Sequence of chain 1.A:
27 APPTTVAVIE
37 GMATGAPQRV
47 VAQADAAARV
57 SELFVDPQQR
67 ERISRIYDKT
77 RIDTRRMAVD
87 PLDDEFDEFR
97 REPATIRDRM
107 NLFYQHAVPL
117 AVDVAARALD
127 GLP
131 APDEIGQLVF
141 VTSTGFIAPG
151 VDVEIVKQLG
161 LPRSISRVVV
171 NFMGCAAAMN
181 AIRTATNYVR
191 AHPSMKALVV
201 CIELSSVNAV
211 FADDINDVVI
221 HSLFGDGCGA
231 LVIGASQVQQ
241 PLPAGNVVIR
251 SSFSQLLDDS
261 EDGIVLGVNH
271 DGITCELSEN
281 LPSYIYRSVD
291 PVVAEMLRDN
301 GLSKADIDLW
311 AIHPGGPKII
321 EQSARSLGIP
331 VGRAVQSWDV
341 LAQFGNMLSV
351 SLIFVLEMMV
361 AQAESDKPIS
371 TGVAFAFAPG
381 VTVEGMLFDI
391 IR

The protein below binds the small molecule below.
Small molecule (SMILES): CCCCCCCC(=O)O

Binding-site contacts:
Ligand atom C4 contacts residue HIS221 of chain 1.A at 4.4 Å.
Ligand atom C5 contacts residue SER205 of chain 1.A at 3.6 Å.
Ligand atom C5 contacts residue ASN208 of chain 1.A at 4.0 Å.
Ligand atom C7 contacts residue THR144 of chain 1.A at 4.3 Å.
Ligand atom C4 contacts residue SER205 of chain 1.A at 4.0 Å.
Ligand atom C4 contacts residue ILE220 of chain 1.A at 3.8 Å (hydrophobic).
Ligand atom C6 contacts residue PHE224 of chain 1.A at 3.9 Å (hydrophobic).
Ligand atom C5 contacts residue PHE224 of chain 1.A at 3.9 Å (hydrophobic).
Ligand atom C4 contacts residue PHE224 of chain 1.A at 4.5 Å (hydrophobic).
Ligand atom C8 contacts residue THR144 of chain 1.A at 4.0 Å.
Ligand atom C8 contacts residue PHE224 of chain 1.A at 4.2 Å (hydrophobic).
Ligand atom C7 contacts residue ILE273 of chain 1.A at 3.9 Å (hydrophobic).
Ligand atom C2 contacts residue ILE220 of chain 1.A at 4.2 Å (hydrophobic).
Ligand atom C5 contacts residue ILE273 of chain 1.A at 4.4 Å (hydrophobic).
Ligand atom C3 contacts residue ALA209 of chain 1.A at 3.8 Å (hydrophobic).
Ligand atom O2 contacts residue SER206 of chain 1.A at 3.5 Å (h-bond).
Ligand atom C1 contacts residue ALA209 of chain 1.A at 4.5 Å (hydrophobic).
Ligand atom C3 contacts residue ASN208 of chain 1.A at 4.0 Å.
Ligand atom C3 contacts residue SER205 of chain 1.A at 3.5 Å.
Ligand atom O2 contacts residue PHE224 of chain 1.A at 3.5 Å (h-bond).
Ligand atom O1 contacts residue PHE224 of chain 1.A at 4.1 Å.
Ligand atom C1 contacts residue ARG81 of chain 1.A at 4.5 Å.
Ligand atom C6 contacts residue ASN208 of chain 1.A at 4.4 Å.
Ligand atom C8 contacts residue CYS275 of chain 1.A at 4.4 Å (hydrophobic).
Ligand atom O1 contacts residue ARG81 of chain 1.A at 3.9 Å.
Ligand atom C1 contacts residue SER205 of chain 1.A at 4.2 Å.
Ligand atom C1 contacts residue HIS221 of chain 1.A at 4.2 Å.
Ligand atom C1 contacts residue PHE224 of chain 1.A at 3.8 Å (hydrophobic).
Ligand atom C8 contacts residue ILE273 of chain 1.A at 4.3 Å (hydrophobic).
Ligand atom O1 contacts residue HIS221 of chain 1.A at 3.3 Å (h-bond).
Ligand atom C2 contacts residue SER205 of chain 1.A at 4.2 Å.
Ligand atom C3 contacts residue HIS221 of chain 1.A at 3.9 Å.
Ligand atom C6 contacts residue CYS275 of chain 1.A at 4.5 Å (hydrophobic).
Ligand atom C2 contacts residue HIS221 of chain 1.A at 4.0 Å.
Ligand atom C6 contacts residue ILE273 of chain 1.A at 3.7 Å (hydrophobic).
Ligand atom O2 contacts residue SER205 of chain 1.A at 3.4 Å.
Ligand atom C8 contacts residue LEU348 of chain 1.A at 4.5 Å (hydrophobic).
Ligand atom C7 contacts residue ASN208 of chain 1.A at 4.3 Å.
Ligand atom C4 contacts residue ASN208 of chain 1.A at 3.9 Å.
Ligand atom C2 contacts residue PHE224 of chain 1.A at 4.0 Å (hydrophobic).